Binding-site contacts:
Ligand atom C6 contacts residue ALA62 of chain 1.D at 4.5 Å (hydrophobic).
Ligand atom C6 contacts residue LEU108 of chain 1.D at 4.2 Å (hydrophobic).
Ligand atom O5 contacts residue GLY63 of chain 1.D at 4.4 Å.
Ligand atom C8 contacts residue ASP20 of chain 1.D at 3.3 Å.
Ligand atom N2 contacts residue ASN86 of chain 1.D at 2.9 Å (h-bond).
Ligand atom C5 contacts residue GLY63 of chain 1.D at 4.5 Å.
Ligand atom C3 contacts residue ASN86 of chain 1.D at 3.8 Å.
Ligand atom C1 contacts residue ASN86 of chain 1.D at 1.4 Å.
Ligand atom C8 contacts residue SER87 of chain 1.D at 3.9 Å.
Ligand atom C2 contacts residue ASP20 of chain 1.D at 4.4 Å.
Ligand atom C1 contacts residue ALA62 of chain 1.D at 4.3 Å (hydrophobic).
Ligand atom C5 contacts residue ASN86 of chain 1.D at 3.6 Å.
Ligand atom C8 contacts residue SER18 of chain 1.D at 4.2 Å.
Ligand atom O5 contacts residue ALA62 of chain 1.D at 3.9 Å.
Ligand atom O7 contacts residue ASN86 of chain 1.D at 3.1 Å (h-bond).
Ligand atom O6 contacts residue ASP20 of chain 1.D at 4.0 Å.
Ligand atom O5 contacts residue ASN86 of chain 1.D at 2.3 Å (h-bond).
Ligand atom C4 contacts residue ASN86 of chain 1.D at 4.2 Å.
Ligand atom C6 contacts residue ASP20 of chain 1.D at 3.7 Å.
Ligand atom C7 contacts residue ASP20 of chain 1.D at 3.9 Å.
Ligand atom C2 contacts residue ASN86 of chain 1.D at 2.5 Å.
Ligand atom C7 contacts residue ASN86 of chain 1.D at 3.2 Å.
Ligand atom C8 contacts residue ASN86 of chain 1.D at 4.4 Å.
Ligand atom N2 contacts residue ASP20 of chain 1.D at 3.3 Å (salt-bridge).
Ligand atom C5 contacts residue ASN86 of chain 1.D at 4.3 Å.
Ligand atom C6 contacts residue ASN86 of chain 1.D at 3.9 Å.

Sequence of chain 1.D:
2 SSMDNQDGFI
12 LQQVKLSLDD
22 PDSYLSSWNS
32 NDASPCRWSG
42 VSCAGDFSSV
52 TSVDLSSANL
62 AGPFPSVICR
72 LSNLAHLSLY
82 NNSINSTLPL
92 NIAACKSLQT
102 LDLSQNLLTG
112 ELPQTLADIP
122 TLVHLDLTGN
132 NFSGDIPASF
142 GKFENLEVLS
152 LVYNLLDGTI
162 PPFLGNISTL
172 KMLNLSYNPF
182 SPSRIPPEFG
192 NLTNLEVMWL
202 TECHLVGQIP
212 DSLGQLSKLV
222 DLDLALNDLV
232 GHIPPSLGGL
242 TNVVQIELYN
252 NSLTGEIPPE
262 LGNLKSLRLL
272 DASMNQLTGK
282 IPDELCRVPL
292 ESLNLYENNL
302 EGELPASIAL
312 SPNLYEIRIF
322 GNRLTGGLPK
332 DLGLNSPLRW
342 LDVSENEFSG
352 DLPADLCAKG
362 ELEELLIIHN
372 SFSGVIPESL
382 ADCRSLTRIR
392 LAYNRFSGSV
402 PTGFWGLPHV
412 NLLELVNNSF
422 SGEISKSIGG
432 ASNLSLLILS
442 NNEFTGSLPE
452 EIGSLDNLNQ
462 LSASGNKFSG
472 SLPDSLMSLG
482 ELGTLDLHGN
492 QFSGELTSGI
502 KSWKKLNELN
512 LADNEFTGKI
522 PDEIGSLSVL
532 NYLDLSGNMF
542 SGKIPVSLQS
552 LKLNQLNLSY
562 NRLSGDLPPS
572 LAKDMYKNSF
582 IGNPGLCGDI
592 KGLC

The protein below binds the small molecule below.
Small molecule (SMILES): CC(=O)N[C@H]1[C@H](O[C@H]2[C@H](O)[C@@H](NC(C)=O)CO[C@@H]2CO[C@@H]2O[C@@H](C)[C@@H](O)[C@@H](O)[C@@H]2O)O[C@H](CO)[C@@H](O[C@@H]2O[C@H](CO)[C@@H](O)[C@H](O)[C@@H]2O)[C@@H]1O